This small molecule binds to this protein.
Small molecule (SMILES): CC(=O)N[C@H]1[C@H](O[C@H]2[C@H](O)[C@@H](NC(C)=O)CO[C@@H]2CO)O[C@H](CO)[C@@H](O)[C@@H]1O

Binding-site contacts:
Ligand atom C1 contacts residue THR183 of chain 1.A at 2.9 Å.
Ligand atom O7 contacts residue ASN181 of chain 1.A at 3.3 Å (h-bond).
Ligand atom O6 contacts residue GLU271 of chain 1.A at 2.5 Å (salt-bridge).
Ligand atom O5 contacts residue ASN181 of chain 1.A at 2.4 Å (h-bond).
Ligand atom C5 contacts residue ASN181 of chain 1.A at 3.7 Å.
Ligand atom C2 contacts residue GLU294 of chain 1.A at 3.9 Å.
Ligand atom C2 contacts residue ASN181 of chain 1.A at 2.5 Å.
Ligand atom C4 contacts residue ASN181 of chain 1.A at 4.2 Å.
Ligand atom O6 contacts residue GLN270 of chain 1.A at 3.8 Å.
Ligand atom C8 contacts residue ASN181 of chain 1.A at 4.4 Å.
Ligand atom C8 contacts residue ASN234 of chain 1.A at 4.0 Å.
Ligand atom C3 contacts residue ASN181 of chain 1.A at 3.8 Å.
Ligand atom C6 contacts residue GLN270 of chain 1.A at 4.1 Å.
Ligand atom C1 contacts residue ASN181 of chain 1.A at 1.4 Å.
Ligand atom C5 contacts residue GLN270 of chain 1.A at 4.4 Å.
Ligand atom C1 contacts residue GLN270 of chain 1.A at 4.0 Å.
Ligand atom O7 contacts residue ASN234 of chain 1.A at 4.2 Å.
Ligand atom C3 contacts residue GLU294 of chain 1.A at 3.1 Å.
Ligand atom N2 contacts residue ASN181 of chain 1.A at 2.9 Å (h-bond).
Ligand atom C5 contacts residue THR183 of chain 1.A at 3.5 Å.
Ligand atom O5 contacts residue GLN270 of chain 1.A at 3.5 Å.
Ligand atom O3 contacts residue GLU294 of chain 1.A at 3.2 Å (salt-bridge).
Ligand atom C4 contacts residue GLU294 of chain 1.A at 4.3 Å.
Ligand atom O5 contacts residue THR183 of chain 1.A at 3.6 Å (h-bond).
Ligand atom O4 contacts residue GLU294 of chain 1.A at 4.3 Å.
Ligand atom N2 contacts residue GLU294 of chain 1.A at 3.6 Å (salt-bridge).
Ligand atom C2 contacts residue THR183 of chain 1.A at 3.6 Å.
Ligand atom N2 contacts residue THR183 of chain 1.A at 3.6 Å.
Ligand atom C8 contacts residue PHE184 of chain 1.A at 3.8 Å (hydrophobic).
Ligand atom C4 contacts residue THR183 of chain 1.A at 4.2 Å.
Ligand atom C8 contacts residue TYR292 of chain 1.A at 3.4 Å (hydrophobic).
Ligand atom C6 contacts residue GLU271 of chain 1.A at 3.1 Å.
Ligand atom C7 contacts residue ASN181 of chain 1.A at 3.2 Å.
Ligand atom O7 contacts residue THR183 of chain 1.A at 4.3 Å.
Ligand atom C3 contacts residue THR183 of chain 1.A at 3.6 Å.

Sequence of chain 1.A:
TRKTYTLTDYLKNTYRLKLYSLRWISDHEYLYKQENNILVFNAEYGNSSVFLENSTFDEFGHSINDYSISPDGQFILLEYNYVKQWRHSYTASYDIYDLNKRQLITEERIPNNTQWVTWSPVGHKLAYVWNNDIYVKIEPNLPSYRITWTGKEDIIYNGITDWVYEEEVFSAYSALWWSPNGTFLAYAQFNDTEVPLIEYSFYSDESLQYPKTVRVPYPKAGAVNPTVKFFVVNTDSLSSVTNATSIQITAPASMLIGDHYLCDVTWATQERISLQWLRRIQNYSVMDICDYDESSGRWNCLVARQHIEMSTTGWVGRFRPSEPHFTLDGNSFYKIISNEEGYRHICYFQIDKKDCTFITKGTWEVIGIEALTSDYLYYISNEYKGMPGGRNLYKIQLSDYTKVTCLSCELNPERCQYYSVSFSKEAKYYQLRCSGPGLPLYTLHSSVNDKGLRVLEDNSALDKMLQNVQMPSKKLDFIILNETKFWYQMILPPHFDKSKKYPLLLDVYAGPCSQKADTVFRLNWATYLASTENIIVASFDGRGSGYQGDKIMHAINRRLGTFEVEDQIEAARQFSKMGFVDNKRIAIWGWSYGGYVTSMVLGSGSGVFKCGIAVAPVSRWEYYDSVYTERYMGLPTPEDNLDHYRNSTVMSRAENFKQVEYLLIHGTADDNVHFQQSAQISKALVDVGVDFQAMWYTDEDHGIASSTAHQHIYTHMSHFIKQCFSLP